Sequence of chain 1.O:
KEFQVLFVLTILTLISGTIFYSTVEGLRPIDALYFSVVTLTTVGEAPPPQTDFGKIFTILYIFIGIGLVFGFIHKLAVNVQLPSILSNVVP

Binding-site contacts:
Ligand atom C contacts residue GLU5 of chain 1.O at 4.2 Å.
Ligand atom OXT contacts residue LEU85 of chain 1.N at 4.4 Å.
Ligand atom O contacts residue ILE88 of chain 1.N at 4.2 Å.
Ligand atom CA contacts residue GLU5 of chain 1.O at 4.2 Å.
Ligand atom OXT contacts residue GLU5 of chain 1.O at 3.5 Å.
Ligand atom O contacts residue VAL8 of chain 1.O at 4.3 Å.
Ligand atom N contacts residue GLU5 of chain 1.O at 3.5 Å.

Sequence of chain 1.N:
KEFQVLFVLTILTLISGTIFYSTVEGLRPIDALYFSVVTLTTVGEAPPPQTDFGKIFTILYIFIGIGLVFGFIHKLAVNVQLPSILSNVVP

The small molecule below binds the protein below.
Small molecule (SMILES): NCC(=O)O